Sequence of chain 1.C:
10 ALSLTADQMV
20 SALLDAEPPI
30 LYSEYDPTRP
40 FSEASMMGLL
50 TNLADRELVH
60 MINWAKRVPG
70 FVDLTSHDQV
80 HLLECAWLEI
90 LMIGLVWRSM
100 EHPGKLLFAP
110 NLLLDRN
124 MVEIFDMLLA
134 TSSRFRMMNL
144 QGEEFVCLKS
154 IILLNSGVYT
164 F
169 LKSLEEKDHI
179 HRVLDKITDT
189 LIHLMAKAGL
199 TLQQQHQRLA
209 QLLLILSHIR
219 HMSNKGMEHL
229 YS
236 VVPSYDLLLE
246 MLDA

Binding-site contacts:
Ligand atom C06 contacts residue GLU56 of chain 1.C at 3.4 Å.
Ligand atom N01 contacts residue ASP54 of chain 1.C at 3.7 Å.
Ligand atom O03 contacts residue ARG97 of chain 1.C at 3.4 Å (salt-bridge).
Ligand atom C26 contacts residue ILE127 of chain 1.C at 3.5 Å (hydrophobic).
Ligand atom C22 contacts residue PRO238 of chain 1.C at 3.7 Å (hydrophobic).
Ligand atom O03 contacts residue LEU90 of chain 1.C at 3.6 Å.
Ligand atom C01 contacts residue GLU56 of chain 1.C at 3.3 Å.
Ligand atom C20 contacts residue ASP54 of chain 1.C at 3.1 Å.
Ligand atom C25 contacts residue VAL236 of chain 1.C at 3.4 Å (hydrophobic).
Ligand atom C21 contacts residue VAL237 of chain 1.C at 3.7 Å (hydrophobic).
Ligand atom C01 contacts residue LEU90 of chain 1.C at 3.9 Å (hydrophobic).
Ligand atom C16 contacts residue PHE107 of chain 1.C at 3.8 Å (hydrophobic).
Ligand atom C23 contacts residue PRO238 of chain 1.C at 3.8 Å (hydrophobic).
Ligand atom C22 contacts residue VAL237 of chain 1.C at 3.9 Å (hydrophobic).
Ligand atom C21 contacts residue PRO238 of chain 1.C at 3.7 Å (hydrophobic).
Ligand atom O03 contacts residue GLU56 of chain 1.C at 2.5 Å (salt-bridge).
Ligand atom C06 contacts residue ALA53 of chain 1.C at 4.0 Å (hydrophobic).
Ligand atom O06 contacts residue LEU228 of chain 1.C at 3.5 Å.
Ligand atom C22 contacts residue ASP54 of chain 1.C at 3.4 Å.
Ligand atom C13 contacts residue ALA53 of chain 1.C at 4.0 Å (hydrophobic).
Ligand atom C13 contacts residue LEU228 of chain 1.C at 3.8 Å (hydrophobic).
Ligand atom O05 contacts residue LEU228 of chain 1.C at 4.0 Å.
Ligand atom C24 contacts residue ASP54 of chain 1.C at 3.2 Å.
Ligand atom C14 contacts residue THR50 of chain 1.C at 3.7 Å.
Ligand atom O05 contacts residue ILE127 of chain 1.C at 3.5 Å.
Ligand atom N01 contacts residue VAL236 of chain 1.C at 3.6 Å (h-bond).
Ligand atom C25 contacts residue VAL237 of chain 1.C at 3.9 Å (hydrophobic).
Ligand atom C25 contacts residue ASP54 of chain 1.C at 3.8 Å.
Ligand atom C21 contacts residue ASP54 of chain 1.C at 4.0 Å.
Ligand atom C11 contacts residue ALA53 of chain 1.C at 3.9 Å (hydrophobic).
Ligand atom C23 contacts residue VAL237 of chain 1.C at 3.3 Å (hydrophobic).
Ligand atom C23 contacts residue ASP54 of chain 1.C at 3.7 Å.
Ligand atom C05 contacts residue ALA53 of chain 1.C at 4.0 Å (hydrophobic).
Ligand atom C19 contacts residue TRP86 of chain 1.C at 3.8 Å (hydrophobic).
Ligand atom O01 contacts residue LEU49 of chain 1.C at 3.2 Å.
Ligand atom C12 contacts residue ALA53 of chain 1.C at 3.5 Å (hydrophobic).
Ligand atom O04 contacts residue ILE127 of chain 1.C at 3.7 Å.
Ligand atom O05 contacts residue GLY224 of chain 1.C at 3.1 Å.
Ligand atom C02 contacts residue LEU90 of chain 1.C at 3.6 Å (hydrophobic).
Ligand atom C02 contacts residue LEU94 of chain 1.C at 3.9 Å (hydrophobic).

A small-molecule ligand and the protein it binds are described below.
Small molecule (SMILES): O=S(=O)(Oc1ccc(Br)cc1)[C@@H]1C[C@@H]2O[C@H]1C(c1ccc(OCCN3CCCCC3)cc1)=C2c1ccc(O)cc1